Sequence of chain 2.E:
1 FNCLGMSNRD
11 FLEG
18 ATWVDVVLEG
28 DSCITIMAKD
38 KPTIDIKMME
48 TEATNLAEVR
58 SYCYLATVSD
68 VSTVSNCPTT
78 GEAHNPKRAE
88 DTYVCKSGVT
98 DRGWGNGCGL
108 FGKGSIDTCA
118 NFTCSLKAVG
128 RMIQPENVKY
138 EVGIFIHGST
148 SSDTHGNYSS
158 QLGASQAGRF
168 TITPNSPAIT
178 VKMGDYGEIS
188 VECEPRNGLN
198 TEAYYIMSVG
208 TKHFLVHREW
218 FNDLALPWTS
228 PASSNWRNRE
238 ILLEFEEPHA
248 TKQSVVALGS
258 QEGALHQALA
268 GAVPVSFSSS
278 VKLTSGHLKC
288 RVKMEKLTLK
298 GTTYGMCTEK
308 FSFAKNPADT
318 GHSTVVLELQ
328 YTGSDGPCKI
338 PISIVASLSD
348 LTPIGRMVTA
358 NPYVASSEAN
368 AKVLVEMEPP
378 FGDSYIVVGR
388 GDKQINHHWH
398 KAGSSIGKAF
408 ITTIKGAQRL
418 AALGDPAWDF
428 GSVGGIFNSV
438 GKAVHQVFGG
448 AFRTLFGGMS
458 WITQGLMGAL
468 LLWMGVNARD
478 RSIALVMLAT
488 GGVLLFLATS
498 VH

Binding-site contacts:
Ligand atom O6 contacts residue SER157 of chain 2.E at 4.2 Å.
Ligand atom O7 contacts residue ASN154 of chain 2.E at 3.5 Å (h-bond).
Ligand atom C4 contacts residue ASN154 of chain 2.E at 4.2 Å.
Ligand atom C7 contacts residue ASN154 of chain 2.E at 3.3 Å.
Ligand atom N2 contacts residue ASN154 of chain 2.E at 2.8 Å (h-bond).
Ligand atom C1 contacts residue SER157 of chain 2.E at 4.3 Å.
Ligand atom C3 contacts residue ASN154 of chain 2.E at 3.8 Å.
Ligand atom O5 contacts residue ASN154 of chain 2.E at 2.4 Å (h-bond).
Ligand atom C8 contacts residue ASN154 of chain 2.E at 3.7 Å.
Ligand atom C1 contacts residue ASN154 of chain 2.E at 1.4 Å.
Ligand atom C5 contacts residue ASN154 of chain 2.E at 3.6 Å.
Ligand atom O5 contacts residue SER157 of chain 2.E at 4.0 Å.
Ligand atom C1 contacts residue SER156 of chain 2.E at 4.0 Å.
Ligand atom C2 contacts residue ASN154 of chain 2.E at 2.5 Å.

This protein binds this small molecule.
Small molecule (SMILES): CC(=O)N[C@@H]1[C@@H](O)[C@H](O)[C@@H](CO)O[C@H]1O